Binding-site contacts:
Ligand atom CG2 contacts residue MET16 of chain 4.A at 3.7 Å (hydrophobic).
Ligand atom O contacts residue MET16 of chain 4.A at 2.8 Å (h-bond).
Ligand atom NH1 contacts residue ALA41 of chain 4.A at 3.9 Å.
Ligand atom ND2 contacts residue ASN70 of chain 4.A at 3.5 Å (h-bond).
Ligand atom CD2 contacts residue ILE50 of chain 4.A at 3.7 Å (hydrophobic).
Ligand atom C contacts residue GLN45 of chain 4.A at 3.4 Å.
Ligand atom OD1 contacts residue ALA47 of chain 4.A at 3.9 Å.
Ligand atom O contacts residue VAL48 of chain 4.A at 3.8 Å.
Ligand atom CA contacts residue SER39 of chain 4.A at 3.2 Å.
Ligand atom O contacts residue ALA41 of chain 4.A at 3.5 Å (h-bond).
Ligand atom CB contacts residue SER39 of chain 4.A at 3.7 Å.
Ligand atom O contacts residue GLN45 of chain 4.A at 3.9 Å.
Ligand atom ND2 contacts residue THR49 of chain 4.A at 3.0 Å (h-bond).
Ligand atom CG2 contacts residue ALA41 of chain 4.A at 3.7 Å (hydrophobic).
Ligand atom O contacts residue SER39 of chain 4.A at 3.0 Å (h-bond).
Ligand atom O contacts residue THR49 of chain 4.A at 3.1 Å (h-bond).
Ligand atom CG contacts residue ALA47 of chain 4.A at 3.8 Å (hydrophobic).
Ligand atom CA contacts residue GLN45 of chain 4.A at 3.3 Å.
Ligand atom C contacts residue SER39 of chain 4.A at 3.5 Å.
Ligand atom N contacts residue SER39 of chain 4.A at 2.8 Å (h-bond).
Ligand atom CA contacts residue ALA47 of chain 4.A at 3.7 Å (hydrophobic).
Ligand atom CD1 contacts residue THR40 of chain 4.A at 3.6 Å.
Ligand atom O contacts residue GLN45 of chain 4.A at 3.0 Å (h-bond).
Ligand atom CD2 contacts residue THR21 of chain 4.A at 3.8 Å.
Ligand atom N contacts residue GLN45 of chain 4.A at 3.9 Å.
Ligand atom CD2 contacts residue PHE38 of chain 4.A at 3.7 Å (hydrophobic).
Ligand atom CG1 contacts residue SER39 of chain 4.A at 3.7 Å.
Ligand atom CA contacts residue SER39 of chain 4.A at 3.9 Å.
Ligand atom CG1 contacts residue THR40 of chain 4.A at 3.5 Å.
Ligand atom NH1 contacts residue GLU42 of chain 4.A at 2.6 Å (salt-bridge).
Ligand atom O contacts residue THR15 of chain 4.A at 3.4 Å.
Ligand atom CG contacts residue THR49 of chain 4.A at 3.7 Å.
Ligand atom CB contacts residue THR49 of chain 4.A at 3.5 Å.
Ligand atom CZ contacts residue GLU42 of chain 4.A at 3.7 Å.
Ligand atom CG contacts residue VAL48 of chain 4.A at 3.8 Å (hydrophobic).
Ligand atom CZ contacts residue ALA41 of chain 4.A at 3.7 Å (hydrophobic).
Ligand atom N contacts residue GLN45 of chain 4.A at 3.5 Å (h-bond).
Ligand atom CD1 contacts residue THR49 of chain 4.A at 3.0 Å.
Ligand atom CD2 contacts residue VAL48 of chain 4.A at 3.9 Å (hydrophobic).
Ligand atom O contacts residue PHE38 of chain 4.A at 3.4 Å.

Sequence of chain 2.A:
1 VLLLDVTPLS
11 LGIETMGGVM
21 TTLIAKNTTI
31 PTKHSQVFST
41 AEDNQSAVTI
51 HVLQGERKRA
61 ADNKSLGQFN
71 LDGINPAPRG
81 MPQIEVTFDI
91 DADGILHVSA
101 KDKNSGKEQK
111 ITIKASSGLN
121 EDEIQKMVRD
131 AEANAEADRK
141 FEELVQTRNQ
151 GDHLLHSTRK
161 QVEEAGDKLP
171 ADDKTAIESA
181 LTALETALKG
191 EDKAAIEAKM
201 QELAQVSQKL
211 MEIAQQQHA

A small-molecule ligand and the protein it binds are described below.
Small molecule (SMILES): CC[C@H](C)[C@H](NC(=O)[C@H](CC(C)C)NC(=O)[C@H](CCCN=C(N)N)NC(=O)[C@@H](N)CC(N)=O)C(=O)N[C@H](C=O)CC(C)C

Sequence of chain 4.A:
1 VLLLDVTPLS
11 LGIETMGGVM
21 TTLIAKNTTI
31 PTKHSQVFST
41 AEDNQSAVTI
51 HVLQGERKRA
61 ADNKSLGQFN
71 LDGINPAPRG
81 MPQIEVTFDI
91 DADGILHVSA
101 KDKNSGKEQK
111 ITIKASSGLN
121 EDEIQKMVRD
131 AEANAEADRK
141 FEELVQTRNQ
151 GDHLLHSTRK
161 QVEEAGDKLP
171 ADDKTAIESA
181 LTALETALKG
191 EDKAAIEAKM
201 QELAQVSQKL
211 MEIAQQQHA